A small-molecule ligand and the protein it binds are described below.
Small molecule (SMILES): CC(=O)N[C@H]1[C@H]([C@H](O)[C@H](O)CO)O[C@@](O[C@H](CO)[C@@H](O)[C@@H]2O[C@@H](C(=O)O)C[C@H](O)[C@H]2NC(C)=O)(C(=O)O)C[C@@H]1O

Binding-site contacts:
Ligand atom O8 contacts residue THR276 of chain 56.C at 3.6 Å.
Ligand atom C10 contacts residue ASN272 of chain 56.C at 3.9 Å.
Ligand atom C8 contacts residue GLN278 of chain 56.C at 3.6 Å.
Ligand atom C7 contacts residue GLN278 of chain 56.C at 3.8 Å.
Ligand atom O9 contacts residue GLN278 of chain 56.C at 3.9 Å.
Ligand atom C1 contacts residue THR276 of chain 56.C at 3.2 Å.
Ligand atom O1A contacts residue ASN272 of chain 56.C at 3.6 Å (h-bond).
Ligand atom O8 contacts residue GLN278 of chain 56.C at 3.4 Å (h-bond).
Ligand atom C9 contacts residue GLN278 of chain 56.C at 3.1 Å.
Ligand atom O1A contacts residue LYS68 of chain 56.C at 2.8 Å.
Ligand atom O1B contacts residue THR276 of chain 56.C at 3.5 Å (h-bond).
Ligand atom C10 contacts residue PHE75 of chain 56.D at 4.1 Å (hydrophobic).
Ligand atom C11 contacts residue SER274 of chain 56.C at 4.1 Å.
Ligand atom C1 contacts residue LYS68 of chain 56.C at 3.6 Å.
Ligand atom C6 contacts residue LYS68 of chain 56.C at 4.2 Å.
Ligand atom N5 contacts residue ASN272 of chain 56.C at 3.2 Å (h-bond).
Ligand atom C5 contacts residue ASN272 of chain 56.C at 4.2 Å.
Ligand atom C11 contacts residue ASN272 of chain 56.C at 3.6 Å.
Ligand atom C11 contacts residue PHE75 of chain 56.D at 3.3 Å (hydrophobic).
Ligand atom O1B contacts residue LYS68 of chain 56.C at 3.9 Å.
Ligand atom C9 contacts residue LEU67 of chain 56.C at 4.1 Å (hydrophobic).
Ligand atom C11 contacts residue THR276 of chain 56.C at 3.3 Å.
Ligand atom C11 contacts residue PHE270 of chain 56.C at 3.8 Å (hydrophobic).
Ligand atom C1 contacts residue ASN272 of chain 56.C at 4.1 Å.
Ligand atom N5 contacts residue GLN278 of chain 56.C at 3.7 Å.
Ligand atom C10 contacts residue GLN278 of chain 56.C at 4.0 Å.
Ligand atom O1A contacts residue THR276 of chain 56.C at 2.3 Å (h-bond).
Ligand atom C1 contacts residue SER274 of chain 56.C at 4.1 Å.
Ligand atom O8 contacts residue LYS68 of chain 56.C at 3.4 Å.
Ligand atom C11 contacts residue GLN278 of chain 56.C at 3.5 Å.
Ligand atom O9 contacts residue LEU67 of chain 56.C at 3.4 Å.
Ligand atom O10 contacts residue PHE75 of chain 56.D at 3.8 Å.
Ligand atom C11 contacts residue HIS138 of chain 56.B at 3.1 Å.
Ligand atom O7 contacts residue LEU62 of chain 56.C at 4.0 Å.
Ligand atom O8 contacts residue ASN272 of chain 56.C at 3.4 Å (h-bond).
Ligand atom C11 contacts residue PHE65 of chain 56.C at 3.4 Å (hydrophobic).
Ligand atom O9 contacts residue LYS68 of chain 56.C at 2.9 Å (salt-bridge).
Ligand atom C9 contacts residue LYS68 of chain 56.C at 3.8 Å.
Ligand atom O1B contacts residue SER274 of chain 56.C at 2.9 Å (h-bond).
Ligand atom C6 contacts residue ASN272 of chain 56.C at 3.7 Å.

Sequence of chain 56.B:
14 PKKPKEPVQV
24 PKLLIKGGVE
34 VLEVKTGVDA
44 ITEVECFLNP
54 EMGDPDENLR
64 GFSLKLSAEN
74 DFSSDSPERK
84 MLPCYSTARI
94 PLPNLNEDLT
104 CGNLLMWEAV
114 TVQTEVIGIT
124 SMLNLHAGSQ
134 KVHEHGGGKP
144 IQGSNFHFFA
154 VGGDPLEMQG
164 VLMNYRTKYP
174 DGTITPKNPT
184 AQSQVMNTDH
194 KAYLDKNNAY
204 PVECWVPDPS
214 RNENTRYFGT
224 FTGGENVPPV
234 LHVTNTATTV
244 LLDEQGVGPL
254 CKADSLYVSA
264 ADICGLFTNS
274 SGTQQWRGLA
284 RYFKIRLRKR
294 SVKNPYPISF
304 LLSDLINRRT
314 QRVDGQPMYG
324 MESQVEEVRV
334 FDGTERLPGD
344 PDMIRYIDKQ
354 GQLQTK

Sequence of chain 56.D:
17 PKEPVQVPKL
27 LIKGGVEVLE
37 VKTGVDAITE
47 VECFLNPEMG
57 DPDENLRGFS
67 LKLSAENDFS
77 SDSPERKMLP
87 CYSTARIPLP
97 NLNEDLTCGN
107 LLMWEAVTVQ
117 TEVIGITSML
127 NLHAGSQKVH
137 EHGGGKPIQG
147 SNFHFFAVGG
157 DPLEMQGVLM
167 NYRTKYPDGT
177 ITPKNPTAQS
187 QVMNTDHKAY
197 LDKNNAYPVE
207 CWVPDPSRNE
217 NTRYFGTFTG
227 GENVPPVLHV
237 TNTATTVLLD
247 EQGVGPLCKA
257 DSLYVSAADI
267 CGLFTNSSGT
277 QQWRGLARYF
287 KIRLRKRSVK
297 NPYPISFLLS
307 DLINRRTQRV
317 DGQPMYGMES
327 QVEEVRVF

Sequence of chain 56.C:
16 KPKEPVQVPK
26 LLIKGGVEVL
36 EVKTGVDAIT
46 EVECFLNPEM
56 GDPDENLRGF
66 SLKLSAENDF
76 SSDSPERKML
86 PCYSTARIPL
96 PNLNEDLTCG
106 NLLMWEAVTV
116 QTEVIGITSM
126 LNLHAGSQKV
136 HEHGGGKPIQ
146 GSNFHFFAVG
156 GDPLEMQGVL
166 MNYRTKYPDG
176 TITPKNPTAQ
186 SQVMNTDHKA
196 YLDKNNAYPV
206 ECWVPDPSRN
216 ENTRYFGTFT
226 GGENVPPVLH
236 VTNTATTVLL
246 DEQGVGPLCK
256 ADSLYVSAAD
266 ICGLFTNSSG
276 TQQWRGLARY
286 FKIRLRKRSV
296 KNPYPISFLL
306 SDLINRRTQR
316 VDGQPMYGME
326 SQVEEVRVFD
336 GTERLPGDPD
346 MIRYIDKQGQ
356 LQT